Sequence of chain 1.G:
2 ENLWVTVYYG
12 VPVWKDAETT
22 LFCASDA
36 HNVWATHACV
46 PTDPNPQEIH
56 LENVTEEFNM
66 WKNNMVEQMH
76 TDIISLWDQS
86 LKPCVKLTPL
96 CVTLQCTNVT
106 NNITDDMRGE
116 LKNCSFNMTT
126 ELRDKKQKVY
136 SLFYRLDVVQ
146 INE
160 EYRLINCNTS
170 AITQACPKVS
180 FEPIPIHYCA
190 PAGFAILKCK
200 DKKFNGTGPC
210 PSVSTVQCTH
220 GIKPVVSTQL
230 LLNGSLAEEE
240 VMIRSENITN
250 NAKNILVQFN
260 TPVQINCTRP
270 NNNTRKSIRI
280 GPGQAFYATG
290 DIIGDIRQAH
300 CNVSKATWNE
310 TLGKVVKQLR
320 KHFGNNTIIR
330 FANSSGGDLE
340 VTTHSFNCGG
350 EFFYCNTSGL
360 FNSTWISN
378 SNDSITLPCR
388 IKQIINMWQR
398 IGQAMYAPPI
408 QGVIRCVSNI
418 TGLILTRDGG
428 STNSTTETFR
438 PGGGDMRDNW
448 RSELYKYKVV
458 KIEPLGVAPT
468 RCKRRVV

Binding-site contacts:
Ligand atom C8 contacts residue ASN118 of chain 1.G at 4.5 Å.
Ligand atom C7 contacts residue ASN118 of chain 1.G at 3.3 Å.
Ligand atom C3 contacts residue TYR135 of chain 1.G at 4.4 Å (hydrophobic).
Ligand atom C1 contacts residue TYR135 of chain 1.G at 4.2 Å (hydrophobic).
Ligand atom O7 contacts residue ASN118 of chain 1.G at 3.2 Å (h-bond).
Ligand atom O4 contacts residue TYR135 of chain 1.G at 4.5 Å.
Ligand atom C4 contacts residue ASN118 of chain 1.G at 4.2 Å.
Ligand atom C8 contacts residue ASP290 of chain 1.G at 3.3 Å.
Ligand atom N2 contacts residue ASN118 of chain 1.G at 2.9 Å (h-bond).
Ligand atom O5 contacts residue ASN118 of chain 1.G at 2.3 Å (h-bond).
Ligand atom C1 contacts residue ASN118 of chain 1.G at 1.4 Å.
Ligand atom C3 contacts residue ASN118 of chain 1.G at 3.8 Å.
Ligand atom N2 contacts residue ASP290 of chain 1.G at 3.1 Å (salt-bridge).
Ligand atom O3 contacts residue ASP290 of chain 1.G at 3.5 Å (salt-bridge).
Ligand atom C8 contacts residue VAL104 of chain 1.G at 4.5 Å (hydrophobic).
Ligand atom C8 contacts residue LEU137 of chain 1.G at 4.2 Å (hydrophobic).
Ligand atom C5 contacts residue TYR135 of chain 1.G at 4.4 Å (hydrophobic).
Ligand atom C2 contacts residue ASP290 of chain 1.G at 4.2 Å.
Ligand atom C2 contacts residue ASN118 of chain 1.G at 2.5 Å.
Ligand atom O7 contacts residue TYR135 of chain 1.G at 4.1 Å.
Ligand atom C7 contacts residue ASP290 of chain 1.G at 3.7 Å.
Ligand atom O7 contacts residue VAL104 of chain 1.G at 4.3 Å.
Ligand atom C5 contacts residue ASN118 of chain 1.G at 3.6 Å.
Ligand atom C3 contacts residue ASP290 of chain 1.G at 4.1 Å.

This small molecule binds to this protein.
Small molecule (SMILES): CC(=O)N[C@H]1[C@H](O[C@H]2[C@H](O)[C@@H](NC(C)=O)CO[C@@H]2CO)O[C@H](CO)[C@@H](O)[C@@H]1O